A small-molecule ligand and the protein it binds are described below.
Small molecule (SMILES): OC[C@@H](O)[C@@H](O)[C@H](O)[C@@H](O)CO

Binding-site contacts:
Ligand atom O6 contacts residue NDP1 of chain 1.M at 3.4 Å (h-bond).
Ligand atom C5 contacts residue NDP1 of chain 1.M at 3.1 Å.
Ligand atom C5 contacts residue LYS104 of chain 1.B at 3.7 Å.
Ligand atom O5 contacts residue NDP1 of chain 1.M at 3.2 Å.
Ligand atom O6 contacts residue TYR267 of chain 1.B at 4.1 Å.
Ligand atom C1 contacts residue PHE163 of chain 1.B at 3.9 Å (hydrophobic).
Ligand atom C4 contacts residue ASP185 of chain 1.B at 3.9 Å.
Ligand atom O5 contacts residue TYR189 of chain 1.B at 2.5 Å (h-bond).
Ligand atom O4 contacts residue LYS104 of chain 1.B at 3.2 Å (salt-bridge).
Ligand atom C6 contacts residue NDP1 of chain 1.M at 4.2 Å.
Ligand atom C4 contacts residue NDP1 of chain 1.M at 3.4 Å.
Ligand atom C5 contacts residue TYR189 of chain 1.B at 3.3 Å (hydrophobic).
Ligand atom O3 contacts residue ARG172 of chain 1.B at 3.3 Å (salt-bridge).
Ligand atom C2 contacts residue TYR267 of chain 1.B at 4.5 Å (hydrophobic).
Ligand atom O4 contacts residue ARG172 of chain 1.B at 3.2 Å (salt-bridge).
Ligand atom O4 contacts residue NDP1 of chain 1.M at 3.7 Å.
Ligand atom C2 contacts residue PHE163 of chain 1.B at 4.5 Å (hydrophobic).
Ligand atom O6 contacts residue TYR189 of chain 1.B at 3.2 Å (h-bond).
Ligand atom C6 contacts residue TYR189 of chain 1.B at 3.3 Å (hydrophobic).
Ligand atom O2 contacts residue PHE163 of chain 1.B at 4.4 Å.
Ligand atom O3 contacts residue PHE163 of chain 1.B at 3.4 Å.
Ligand atom C3 contacts residue ASP185 of chain 1.B at 3.5 Å.
Ligand atom C5 contacts residue ASP185 of chain 1.B at 4.3 Å.
Ligand atom O6 contacts residue ARG132 of chain 1.B at 3.1 Å (salt-bridge).
Ligand atom C4 contacts residue LYS104 of chain 1.B at 4.0 Å.
Ligand atom C6 contacts residue ILE186 of chain 1.B at 3.8 Å (hydrophobic).
Ligand atom O5 contacts residue ASP185 of chain 1.B at 3.7 Å.
Ligand atom O4 contacts residue ASP185 of chain 1.B at 2.7 Å (salt-bridge).
Ligand atom C3 contacts residue ARG172 of chain 1.B at 4.3 Å.
Ligand atom C6 contacts residue ARG132 of chain 1.B at 4.4 Å.
Ligand atom O5 contacts residue LYS104 of chain 1.B at 2.4 Å (salt-bridge).
Ligand atom O3 contacts residue ASP185 of chain 1.B at 2.8 Å (salt-bridge).
Ligand atom C3 contacts residue PHE163 of chain 1.B at 4.0 Å (hydrophobic).
Ligand atom C4 contacts residue ARG172 of chain 1.B at 3.8 Å.

Sequence of chain 1.B:
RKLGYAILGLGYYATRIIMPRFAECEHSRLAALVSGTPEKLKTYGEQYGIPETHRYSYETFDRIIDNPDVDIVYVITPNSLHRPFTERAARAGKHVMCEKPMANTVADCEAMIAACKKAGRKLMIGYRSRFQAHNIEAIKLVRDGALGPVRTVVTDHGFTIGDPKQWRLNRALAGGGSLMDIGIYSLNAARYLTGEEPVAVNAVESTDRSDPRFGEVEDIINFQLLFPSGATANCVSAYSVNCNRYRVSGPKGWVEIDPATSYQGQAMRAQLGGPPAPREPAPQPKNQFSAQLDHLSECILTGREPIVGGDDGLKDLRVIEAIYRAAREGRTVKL